This protein binds this small molecule.
Small molecule (SMILES): Cc1nc2cnc3c(c2n1[C@@H]1CCC[C@@H](O)C1)CC=N3

Binding-site contacts:
Ligand atom C5 contacts residue PHE106 of chain 1.A at 3.5 Å (hydrophobic).
Ligand atom C21 contacts residue GLY168 of chain 1.A at 3.7 Å.
Ligand atom N3 contacts residue LEU158 of chain 1.A at 4.1 Å.
Ligand atom C7 contacts residue LEU158 of chain 1.A at 3.5 Å (hydrophobic).
Ligand atom C7 contacts residue ALA54 of chain 1.A at 3.8 Å (hydrophobic).
Ligand atom C2 contacts residue LEU29 of chain 1.A at 4.1 Å (hydrophobic).
Ligand atom C20 contacts residue LEU158 of chain 1.A at 3.9 Å (hydrophobic).
Ligand atom N6 contacts residue LEU107 of chain 1.A at 3.2 Å (h-bond).
Ligand atom N6 contacts residue GLU105 of chain 1.A at 3.8 Å.
Ligand atom C14 contacts residue GLY30 of chain 1.A at 3.9 Å.
Ligand atom C4 contacts residue LEU29 of chain 1.A at 3.9 Å (hydrophobic).
Ligand atom C16 contacts residue ASN156 of chain 1.A at 3.6 Å.
Ligand atom C5 contacts residue LEU107 of chain 1.A at 3.4 Å (hydrophobic).
Ligand atom N22 contacts residue LEU158 of chain 1.A at 3.6 Å.
Ligand atom C8 contacts residue LEU158 of chain 1.A at 3.6 Å (hydrophobic).
Ligand atom O19 contacts residue ARG155 of chain 1.A at 2.7 Å (salt-bridge).
Ligand atom N22 contacts residue ALA54 of chain 1.A at 3.4 Å.
Ligand atom C5 contacts residue LEU29 of chain 1.A at 4.0 Å (hydrophobic).
Ligand atom N22 contacts residue GLU105 of chain 1.A at 3.1 Å (salt-bridge).
Ligand atom C21 contacts residue LEU158 of chain 1.A at 3.8 Å (hydrophobic).
Ligand atom C2 contacts residue LEU158 of chain 1.A at 4.1 Å (hydrophobic).
Ligand atom C18 contacts residue LEU158 of chain 1.A at 3.7 Å (hydrophobic).
Ligand atom C14 contacts residue VAL37 of chain 1.A at 3.5 Å (hydrophobic).
Ligand atom C13 contacts residue LEU29 of chain 1.A at 4.0 Å (hydrophobic).
Ligand atom C13 contacts residue VAL37 of chain 1.A at 3.7 Å (hydrophobic).
Ligand atom C21 contacts residue ALA54 of chain 1.A at 3.8 Å (hydrophobic).
Ligand atom C21 contacts residue MET104 of chain 1.A at 3.7 Å (hydrophobic).
Ligand atom C4 contacts residue LEU158 of chain 1.A at 3.7 Å (hydrophobic).
Ligand atom C9 contacts residue LEU158 of chain 1.A at 3.4 Å (hydrophobic).
Ligand atom N3 contacts residue GLY110 of chain 1.A at 3.6 Å.
Ligand atom O19 contacts residue ASN156 of chain 1.A at 3.3 Å (h-bond).
Ligand atom C20 contacts residue GLY168 of chain 1.A at 3.6 Å.
Ligand atom N6 contacts residue PHE106 of chain 1.A at 3.6 Å.
Ligand atom N10 contacts residue LEU158 of chain 1.A at 3.7 Å.
Ligand atom C18 contacts residue ARG155 of chain 1.A at 3.9 Å.
Ligand atom C1 contacts residue GLU114 of chain 1.A at 3.5 Å.
Ligand atom C1 contacts residue LEU29 of chain 1.A at 3.4 Å (hydrophobic).
Ligand atom C16 contacts residue ARG155 of chain 1.A at 3.6 Å.
Ligand atom N6 contacts residue LEU158 of chain 1.A at 3.9 Å.
Ligand atom C7 contacts residue GLU105 of chain 1.A at 3.8 Å.

Sequence of chain 1.A:
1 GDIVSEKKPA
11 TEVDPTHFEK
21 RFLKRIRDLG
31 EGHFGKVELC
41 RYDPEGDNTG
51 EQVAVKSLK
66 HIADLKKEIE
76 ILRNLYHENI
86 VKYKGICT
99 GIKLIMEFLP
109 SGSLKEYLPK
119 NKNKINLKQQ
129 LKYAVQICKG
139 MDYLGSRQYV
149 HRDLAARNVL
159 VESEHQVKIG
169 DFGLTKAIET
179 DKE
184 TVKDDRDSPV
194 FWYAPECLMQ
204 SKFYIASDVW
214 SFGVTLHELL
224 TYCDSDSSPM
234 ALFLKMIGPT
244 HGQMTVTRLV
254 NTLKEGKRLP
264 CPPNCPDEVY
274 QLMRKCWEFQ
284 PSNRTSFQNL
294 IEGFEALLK